Sequence of chain 1.A:
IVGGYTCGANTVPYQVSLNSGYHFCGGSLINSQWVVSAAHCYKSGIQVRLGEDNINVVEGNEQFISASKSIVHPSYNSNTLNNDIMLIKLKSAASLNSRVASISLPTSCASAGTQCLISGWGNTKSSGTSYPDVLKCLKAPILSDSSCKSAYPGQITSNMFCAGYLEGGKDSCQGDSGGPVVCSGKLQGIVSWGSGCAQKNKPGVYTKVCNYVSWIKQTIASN

Binding-site contacts:
Ligand atom C5 contacts residue CYS173 of chain 1.A at 4.1 Å (hydrophobic).
Ligand atom C7 contacts residue TRP193 of chain 1.A at 3.9 Å (hydrophobic).
Ligand atom BR1 contacts residue SER177 of chain 1.A at 3.3 Å.
Ligand atom C7 contacts residue GLY204 of chain 1.A at 4.2 Å.
Ligand atom C5 contacts residue TRP193 of chain 1.A at 4.0 Å (hydrophobic).
Ligand atom C4 contacts residue SER192 of chain 1.A at 4.1 Å.
Ligand atom C5 contacts residue SER172 of chain 1.A at 3.8 Å.
Ligand atom C3 contacts residue GLN174 of chain 1.A at 4.1 Å.
Ligand atom C6 contacts residue SER172 of chain 1.A at 3.8 Å.
Ligand atom C4 contacts residue TRP193 of chain 1.A at 4.1 Å (hydrophobic).
Ligand atom C3 contacts residue TRP193 of chain 1.A at 4.3 Å (hydrophobic).
Ligand atom C4 contacts residue VAL191 of chain 1.A at 4.0 Å (hydrophobic).
Ligand atom N2 contacts residue ASP171 of chain 1.A at 3.0 Å (salt-bridge).
Ligand atom N2 contacts residue TYR206 of chain 1.A at 4.2 Å.
Ligand atom C4 contacts residue CYS173 of chain 1.A at 3.9 Å (hydrophobic).
Ligand atom BR1 contacts residue GLN174 of chain 1.A at 4.1 Å.
Ligand atom N1 contacts residue SER172 of chain 1.A at 3.4 Å (h-bond).
Ligand atom C1 contacts residue GLY196 of chain 1.A at 3.4 Å.
Ligand atom N1 contacts residue CYS197 of chain 1.A at 3.8 Å.
Ligand atom C1 contacts residue GLY194 of chain 1.A at 3.7 Å.
Ligand atom C2 contacts residue GLY194 of chain 1.A at 4.1 Å.
Ligand atom C1 contacts residue TRP193 of chain 1.A at 4.1 Å (hydrophobic).
Ligand atom C7 contacts residue GLY194 of chain 1.A at 4.0 Å.
Ligand atom C3 contacts residue CYS173 of chain 1.A at 4.1 Å (hydrophobic).
Ligand atom C7 contacts residue GLY196 of chain 1.A at 3.9 Å.
Ligand atom N1 contacts residue GLY194 of chain 1.A at 3.9 Å.
Ligand atom C6 contacts residue CYS173 of chain 1.A at 4.1 Å (hydrophobic).
Ligand atom N2 contacts residue TRP193 of chain 1.A at 3.8 Å.
Ligand atom C6 contacts residue GLY194 of chain 1.A at 3.9 Å.
Ligand atom N2 contacts residue SER172 of chain 1.A at 2.9 Å (h-bond).
Ligand atom C5 contacts residue VAL191 of chain 1.A at 3.9 Å (hydrophobic).
Ligand atom C7 contacts residue SER172 of chain 1.A at 3.2 Å.
Ligand atom C6 contacts residue GLY196 of chain 1.A at 4.1 Å.
Ligand atom N1 contacts residue ASP171 of chain 1.A at 2.7 Å (salt-bridge).
Ligand atom N2 contacts residue GLY204 of chain 1.A at 3.3 Å.
Ligand atom C7 contacts residue ASP171 of chain 1.A at 3.5 Å.
Ligand atom C1 contacts residue CYS197 of chain 1.A at 4.1 Å (hydrophobic).
Ligand atom N1 contacts residue GLY196 of chain 1.A at 2.9 Å (h-bond).
Ligand atom C6 contacts residue TRP193 of chain 1.A at 3.8 Å (hydrophobic).
Ligand atom C2 contacts residue GLN174 of chain 1.A at 4.2 Å.

The protein below binds the small molecule below.
Small molecule (SMILES): [H]/N=C(/N)c1ccc(Br)cc1